Sequence of chain 1.B:
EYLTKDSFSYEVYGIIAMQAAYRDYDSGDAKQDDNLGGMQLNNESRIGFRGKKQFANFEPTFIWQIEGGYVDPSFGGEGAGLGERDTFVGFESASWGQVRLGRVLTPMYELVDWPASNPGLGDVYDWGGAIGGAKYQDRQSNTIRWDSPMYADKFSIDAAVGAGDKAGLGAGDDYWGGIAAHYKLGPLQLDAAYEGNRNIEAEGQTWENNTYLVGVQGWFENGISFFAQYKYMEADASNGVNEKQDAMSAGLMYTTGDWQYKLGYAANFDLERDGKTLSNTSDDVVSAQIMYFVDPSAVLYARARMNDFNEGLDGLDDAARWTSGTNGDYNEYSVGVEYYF

Binding-site contacts:
Ligand atom C3 contacts residue TYR118 of chain 1.B at 4.0 Å (hydrophobic).
Ligand atom C1 contacts residue ASP122 of chain 1.B at 3.7 Å.
Ligand atom N2 contacts residue GLU347 of chain 1.B at 3.6 Å.
Ligand atom O7 contacts residue ARG94 of chain 1.B at 3.1 Å (salt-bridge).
Ligand atom O6 contacts residue ASP147 of chain 1.B at 3.0 Å (salt-bridge).
Ligand atom O3 contacts residue ASP135 of chain 1.B at 4.0 Å.
Ligand atom C7 contacts residue ASP147 of chain 1.B at 3.8 Å.
Ligand atom O5 contacts residue TRP136 of chain 1.B at 3.8 Å.
Ligand atom N2 contacts residue ASP147 of chain 1.B at 3.8 Å.
Ligand atom O7 contacts residue ARG148 of chain 1.B at 3.3 Å (salt-bridge).
Ligand atom O1 contacts residue TRP123 of chain 1.B at 4.0 Å.
Ligand atom O6 contacts residue ARG55 of chain 1.B at 3.8 Å.
Ligand atom N2 contacts residue ASP122 of chain 1.B at 3.1 Å (salt-bridge).
Ligand atom C2 contacts residue TYR79 of chain 1.B at 3.5 Å (hydrophobic).
Ligand atom C2 contacts residue ASP122 of chain 1.B at 3.8 Å.
Ligand atom O6 contacts residue GLU53 of chain 1.B at 3.5 Å (salt-bridge).
Ligand atom O5 contacts residue TYR79 of chain 1.B at 3.5 Å (h-bond).
Ligand atom C7 contacts residue ARG148 of chain 1.B at 3.9 Å.
Ligand atom O4 contacts residue TRP331 of chain 1.B at 3.1 Å.
Ligand atom C8 contacts residue ASP122 of chain 1.B at 3.3 Å.
Ligand atom C4 contacts residue TYR79 of chain 1.B at 3.6 Å (hydrophobic).
Ligand atom O7 contacts residue ASP147 of chain 1.B at 3.0 Å (salt-bridge).
Ligand atom N2 contacts residue ASN127 of chain 1.B at 3.7 Å.
Ligand atom O7 contacts residue GLU347 of chain 1.B at 3.2 Å (salt-bridge).
Ligand atom N2 contacts residue TYR118 of chain 1.B at 3.8 Å.
Ligand atom C8 contacts residue TYR118 of chain 1.B at 3.8 Å (hydrophobic).
Ligand atom C2 contacts residue TRP136 of chain 1.B at 3.7 Å (hydrophobic).
Ligand atom C6 contacts residue ASP147 of chain 1.B at 4.0 Å.
Ligand atom C8 contacts residue ARG148 of chain 1.B at 3.8 Å.
Ligand atom C4 contacts residue TRP136 of chain 1.B at 4.0 Å (hydrophobic).
Ligand atom C8 contacts residue LEU114 of chain 1.B at 3.9 Å (hydrophobic).
Ligand atom C7 contacts residue ASP122 of chain 1.B at 3.9 Å.
Ligand atom C6 contacts residue GLU53 of chain 1.B at 3.5 Å.
Ligand atom C8 contacts residue TRP136 of chain 1.B at 3.7 Å (hydrophobic).
Ligand atom O3 contacts residue TYR118 of chain 1.B at 3.2 Å (h-bond).
Ligand atom O7 contacts residue ARG312 of chain 1.B at 3.5 Å (salt-bridge).
Ligand atom C1 contacts residue TYR79 of chain 1.B at 3.8 Å (hydrophobic).
Ligand atom C7 contacts residue GLU347 of chain 1.B at 3.4 Å.
Ligand atom O4 contacts residue TRP136 of chain 1.B at 4.0 Å.
Ligand atom O4 contacts residue TYR79 of chain 1.B at 3.9 Å.

A small-molecule ligand and the protein it binds are described below.
Small molecule (SMILES): CC(=O)N[C@@H]1[C@@H](O)[C@H](O[C@@H]2O[C@H](CO)[C@@H](O[C@@H]3O[C@H](CO)[C@@H](O[C@@H]4O[C@H](CO)[C@@H](O)[C@H](O)[C@H]4NC(C)=O)[C@H](O)[C@H]3NC(C)=O)[C@H](O)[C@H]2NC(C)=O)[C@@H](CO)O[C@H]1O